Sequence of chain 1.B:
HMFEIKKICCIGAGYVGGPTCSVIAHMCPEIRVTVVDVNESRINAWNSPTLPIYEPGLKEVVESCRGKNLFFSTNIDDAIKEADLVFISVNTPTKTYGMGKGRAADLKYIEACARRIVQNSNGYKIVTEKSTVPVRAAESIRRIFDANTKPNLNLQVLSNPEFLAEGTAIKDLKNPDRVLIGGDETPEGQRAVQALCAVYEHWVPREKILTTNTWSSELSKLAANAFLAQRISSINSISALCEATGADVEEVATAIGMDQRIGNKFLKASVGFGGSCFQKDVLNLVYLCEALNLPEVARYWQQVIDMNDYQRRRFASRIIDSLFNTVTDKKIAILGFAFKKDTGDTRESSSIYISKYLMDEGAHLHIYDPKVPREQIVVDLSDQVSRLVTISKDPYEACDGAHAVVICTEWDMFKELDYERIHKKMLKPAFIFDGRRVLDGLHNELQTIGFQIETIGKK

Sequence of chain 1.A:
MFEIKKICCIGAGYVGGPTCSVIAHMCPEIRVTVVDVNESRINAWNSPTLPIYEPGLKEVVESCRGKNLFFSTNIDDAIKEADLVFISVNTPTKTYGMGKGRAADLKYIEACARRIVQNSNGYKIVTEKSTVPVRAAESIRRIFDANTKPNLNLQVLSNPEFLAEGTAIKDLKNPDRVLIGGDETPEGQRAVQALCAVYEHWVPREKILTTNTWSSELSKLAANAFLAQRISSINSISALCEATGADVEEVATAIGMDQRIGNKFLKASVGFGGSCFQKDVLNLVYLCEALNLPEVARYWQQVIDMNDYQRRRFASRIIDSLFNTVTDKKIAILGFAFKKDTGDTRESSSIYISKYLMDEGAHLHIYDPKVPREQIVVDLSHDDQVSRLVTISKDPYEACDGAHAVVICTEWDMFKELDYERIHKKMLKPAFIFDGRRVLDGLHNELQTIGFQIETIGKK

Binding-site contacts:
Ligand atom O4 contacts residue LEU267 of chain 1.B at 3.6 Å.
Ligand atom O2B contacts residue ALA165 of chain 1.B at 3.6 Å.
Ligand atom O2A contacts residue PHE278 of chain 1.B at 3.6 Å.
Ligand atom O4' contacts residue GLU162 of chain 1.B at 3.0 Å (salt-bridge).
Ligand atom C1' contacts residue PHE278 of chain 1.B at 3.6 Å (hydrophobic).
Ligand atom O2A contacts residue PHE266 of chain 1.B at 3.2 Å.
Ligand atom O3B contacts residue ALA165 of chain 1.B at 3.6 Å.
Ligand atom C3' contacts residue PHE163 of chain 1.B at 3.3 Å (hydrophobic).
Ligand atom O1B contacts residue PHE339 of chain 1.B at 3.5 Å.
Ligand atom O3A contacts residue LYS340 of chain 1.B at 3.6 Å (salt-bridge).
Ligand atom O3D contacts residue PHE339 of chain 1.B at 2.8 Å (h-bond).
Ligand atom O2 contacts residue ARG443 of chain 1.B at 3.6 Å.
Ligand atom C4D contacts residue GLY274 of chain 1.B at 3.4 Å.
Ligand atom O2B contacts residue GLU166 of chain 1.B at 2.9 Å (salt-bridge).
Ligand atom O4' contacts residue PHE163 of chain 1.B at 3.2 Å.
Ligand atom O2' contacts residue ARG261 of chain 1.A at 2.8 Å (salt-bridge).
Ligand atom O2D contacts residue PHE339 of chain 1.B at 3.5 Å (h-bond).
Ligand atom O3D contacts residue GLY274 of chain 1.B at 2.9 Å (h-bond).
Ligand atom O2B contacts residue PHE339 of chain 1.B at 3.6 Å.
Ligand atom O5' contacts residue CYS277 of chain 1.B at 3.0 Å.
Ligand atom C4' contacts residue LYS221 of chain 1.B at 3.5 Å.
Ligand atom O1A contacts residue LYS340 of chain 1.B at 2.8 Å (salt-bridge).
Ligand atom O2D contacts residue LYS340 of chain 1.B at 3.6 Å.
Ligand atom O4D contacts residue PHE273 of chain 1.B at 3.3 Å.
Ligand atom C3' contacts residue LEU164 of chain 1.B at 3.4 Å (hydrophobic).
Ligand atom O4 contacts residue PHE266 of chain 1.B at 3.3 Å.
Ligand atom C4' contacts residue LEU164 of chain 1.B at 3.5 Å (hydrophobic).
Ligand atom O4' contacts residue LEU164 of chain 1.B at 3.0 Å (h-bond).
Ligand atom N1 contacts residue ILE232 of chain 1.B at 3.5 Å.
Ligand atom C5' contacts residue CYS277 of chain 1.B at 3.5 Å (hydrophobic).
Ligand atom O2 contacts residue SER270 of chain 1.B at 2.8 Å (h-bond).
Ligand atom N3 contacts residue LYS268 of chain 1.B at 2.9 Å (salt-bridge).
Ligand atom C6 contacts residue ILE232 of chain 1.B at 3.6 Å (hydrophobic).
Ligand atom O3' contacts residue PHE163 of chain 1.B at 2.7 Å (h-bond).
Ligand atom O4' contacts residue LYS221 of chain 1.B at 2.9 Å (salt-bridge).
Ligand atom O3' contacts residue ARG261 of chain 1.A at 3.0 Å (salt-bridge).
Ligand atom O2D contacts residue ARG443 of chain 1.B at 2.9 Å (salt-bridge).
Ligand atom O4D contacts residue ILE232 of chain 1.B at 3.4 Å.
Ligand atom C3D contacts residue PHE339 of chain 1.B at 3.5 Å (hydrophobic).
Ligand atom O4 contacts residue LYS268 of chain 1.B at 3.1 Å (salt-bridge).

A protein and the small-molecule ligand that binds it are described below.
Small molecule (SMILES): O=c1ccn([C@@H]2O[C@H](CO[P](=O)(O)O[P](=O)(O)O[C@H]3OC[C@@H](O)[C@H](O)[C@H]3O)[C@@H](O)[C@H]2O)c(=O)[nH]1